Binding-site contacts:
Ligand atom C8 contacts residue ASN243 of chain 1.A at 3.4 Å.
Ligand atom N2 contacts residue ASN243 of chain 1.A at 3.4 Å (h-bond).
Ligand atom C5 contacts residue ASN243 of chain 1.A at 4.4 Å.
Ligand atom C2 contacts residue ASN243 of chain 1.A at 3.0 Å.
Ligand atom O7 contacts residue ASN243 of chain 1.A at 3.5 Å (h-bond).
Ligand atom C8 contacts residue VAL241 of chain 1.A at 3.3 Å (hydrophobic).
Ligand atom C1 contacts residue ASN243 of chain 1.A at 2.6 Å.
Ligand atom C7 contacts residue ASN243 of chain 1.A at 3.2 Å.
Ligand atom O6 contacts residue TRP149 of chain 1.A at 4.5 Å.
Ligand atom C6 contacts residue TRP149 of chain 1.A at 4.3 Å (hydrophobic).
Ligand atom C5 contacts residue TRP149 of chain 1.A at 3.8 Å (hydrophobic).
Ligand atom O5 contacts residue TRP149 of chain 1.A at 3.7 Å.
Ligand atom O5 contacts residue ASN243 of chain 1.A at 3.0 Å (h-bond).
Ligand atom C2 contacts residue TRP149 of chain 1.A at 4.5 Å (hydrophobic).
Ligand atom C1 contacts residue TRP149 of chain 1.A at 3.5 Å (hydrophobic).
Ligand atom C8 contacts residue THR242 of chain 1.A at 4.2 Å.
Ligand atom C3 contacts residue ASN243 of chain 1.A at 4.5 Å.

Sequence of chain 1.A:
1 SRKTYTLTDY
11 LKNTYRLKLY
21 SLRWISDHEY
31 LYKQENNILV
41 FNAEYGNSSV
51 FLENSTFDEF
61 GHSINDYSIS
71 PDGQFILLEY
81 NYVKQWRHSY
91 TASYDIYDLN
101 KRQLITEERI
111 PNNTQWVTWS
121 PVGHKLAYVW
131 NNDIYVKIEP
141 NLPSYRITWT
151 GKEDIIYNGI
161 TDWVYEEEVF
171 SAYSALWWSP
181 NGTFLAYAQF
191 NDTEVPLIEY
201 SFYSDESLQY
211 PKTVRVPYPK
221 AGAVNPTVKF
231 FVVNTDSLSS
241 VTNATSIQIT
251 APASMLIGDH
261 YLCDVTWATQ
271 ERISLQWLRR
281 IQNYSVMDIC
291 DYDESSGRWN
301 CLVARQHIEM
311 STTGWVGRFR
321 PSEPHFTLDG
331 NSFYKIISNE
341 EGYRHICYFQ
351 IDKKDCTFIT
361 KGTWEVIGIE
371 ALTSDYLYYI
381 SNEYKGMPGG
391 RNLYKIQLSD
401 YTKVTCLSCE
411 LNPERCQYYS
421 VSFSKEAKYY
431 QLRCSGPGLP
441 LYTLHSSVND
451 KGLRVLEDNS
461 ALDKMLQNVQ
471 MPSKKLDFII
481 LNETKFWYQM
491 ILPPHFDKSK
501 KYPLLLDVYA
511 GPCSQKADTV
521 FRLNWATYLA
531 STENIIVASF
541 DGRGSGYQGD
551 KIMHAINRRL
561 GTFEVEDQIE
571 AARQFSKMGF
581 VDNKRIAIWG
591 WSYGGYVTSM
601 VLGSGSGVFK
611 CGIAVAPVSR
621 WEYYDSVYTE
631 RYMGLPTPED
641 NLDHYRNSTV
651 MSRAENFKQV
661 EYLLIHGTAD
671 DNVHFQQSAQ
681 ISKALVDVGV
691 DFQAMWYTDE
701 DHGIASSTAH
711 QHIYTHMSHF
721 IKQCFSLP

The small molecule below binds the protein below.
Small molecule (SMILES): CC(=O)N[C@@H]1[C@@H](O)[C@H](O)[C@@H](CO)O[C@H]1O